Sequence of chain 1.BA:
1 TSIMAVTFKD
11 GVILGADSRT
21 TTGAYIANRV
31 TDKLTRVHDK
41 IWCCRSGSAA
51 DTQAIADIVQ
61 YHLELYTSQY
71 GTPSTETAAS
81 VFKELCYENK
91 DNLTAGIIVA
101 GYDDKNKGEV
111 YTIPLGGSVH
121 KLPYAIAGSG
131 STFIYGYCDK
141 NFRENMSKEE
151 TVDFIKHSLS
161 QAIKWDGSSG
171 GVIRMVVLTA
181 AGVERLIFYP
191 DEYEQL

A small-molecule ligand and the protein it binds are described below.
Small molecule (SMILES): COc1ccc(C[C@H](NC(=O)[C@H](C)NC(=O)CN2CCOCC2)C(=O)N[C@@H](Cc2ccccc2)[C@@H](O)[C@H](C)CO)cc1

Binding-site contacts:
Ligand atom C24 contacts residue GLY47 of chain 1.BA at 3.4 Å.
Ligand atom C6 contacts residue THR1 of chain 1.BA at 3.7 Å.
Ligand atom C1 contacts residue ARG45 of chain 1.BA at 3.3 Å.
Ligand atom O49 contacts residue THR20 of chain 1.BA at 3.4 Å.
Ligand atom C10 contacts residue THR1 of chain 1.BA at 1.5 Å.
Ligand atom C27 contacts residue THR21 of chain 1.BA at 3.6 Å.
Ligand atom O21 contacts residue THR1 of chain 1.BA at 2.4 Å (h-bond).
Ligand atom O37 contacts residue THR21 of chain 1.BA at 3.7 Å.
Ligand atom O13 contacts residue THR1 of chain 1.BA at 3.1 Å (h-bond).
Ligand atom C32 contacts residue HIS116 of chain 1.V at 3.8 Å.
Ligand atom C9 contacts residue THR1 of chain 1.BA at 1.4 Å.
Ligand atom C7 contacts residue GLY47 of chain 1.BA at 3.6 Å.
Ligand atom C2 contacts residue ARG45 of chain 1.BA at 3.1 Å.
Ligand atom C46 contacts residue SER48 of chain 1.BA at 3.8 Å.
Ligand atom C7 contacts residue THR1 of chain 1.BA at 2.6 Å.
Ligand atom C5 contacts residue THR20 of chain 1.BA at 3.6 Å.
Ligand atom C3 contacts residue THR31 of chain 1.BA at 3.6 Å.
Ligand atom C11 contacts residue ARG19 of chain 1.BA at 3.4 Å.
Ligand atom N22 contacts residue THR1 of chain 1.BA at 3.7 Å.
Ligand atom O21 contacts residue GLY47 of chain 1.BA at 3.1 Å (h-bond).
Ligand atom C3 contacts residue ARG45 of chain 1.BA at 3.5 Å.
Ligand atom C4 contacts residue THR31 of chain 1.BA at 3.7 Å.
Ligand atom C42 contacts residue GLY47 of chain 1.BA at 3.5 Å.
Ligand atom O21 contacts residue SER46 of chain 1.BA at 3.7 Å.
Ligand atom C43 contacts residue SER48 of chain 1.BA at 3.8 Å.
Ligand atom C4 contacts residue THR20 of chain 1.BA at 3.2 Å.
Ligand atom O45 contacts residue THR94 of chain 1.BA at 3.8 Å.
Ligand atom O39 contacts residue ALA49 of chain 1.BA at 3.1 Å (h-bond).
Ligand atom C8 contacts residue GLY47 of chain 1.BA at 3.8 Å.
Ligand atom N22 contacts residue GLY47 of chain 1.BA at 2.8 Å (h-bond).
Ligand atom C12 contacts residue THR1 of chain 1.BA at 2.5 Å.
Ligand atom C8 contacts residue THR1 of chain 1.BA at 2.4 Å.
Ligand atom C11 contacts residue THR1 of chain 1.BA at 2.5 Å.
Ligand atom C41 contacts residue GLY47 of chain 1.BA at 3.8 Å.
Ligand atom C23 contacts residue GLY47 of chain 1.BA at 3.6 Å.
Ligand atom O49 contacts residue THR21 of chain 1.BA at 3.4 Å (h-bond).
Ligand atom C7 contacts residue ARG45 of chain 1.BA at 3.7 Å.
Ligand atom C9 contacts residue LYS33 of chain 1.BA at 3.8 Å.
Ligand atom N25 contacts residue THR21 of chain 1.BA at 3.2 Å (h-bond).
Ligand atom C11 contacts residue SER168 of chain 1.BA at 3.2 Å.

Sequence of chain 1.V:
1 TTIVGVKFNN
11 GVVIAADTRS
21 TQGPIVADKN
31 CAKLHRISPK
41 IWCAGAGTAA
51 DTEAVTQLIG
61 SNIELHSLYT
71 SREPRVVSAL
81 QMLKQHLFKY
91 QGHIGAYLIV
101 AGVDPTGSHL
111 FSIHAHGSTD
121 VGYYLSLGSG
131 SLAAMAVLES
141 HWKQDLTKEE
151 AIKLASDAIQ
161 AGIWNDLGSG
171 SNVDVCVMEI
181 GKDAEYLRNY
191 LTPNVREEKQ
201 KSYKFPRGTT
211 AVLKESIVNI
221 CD